Binding-site contacts:
Ligand atom C23 contacts residue TYR112 of chain 7.B at 3.3 Å (hydrophobic).
Ligand atom N4 contacts residue LEU240 of chain 7.B at 3.3 Å.
Ligand atom C18 contacts residue PHE237 of chain 7.B at 3.8 Å (hydrophobic).
Ligand atom C7 contacts residue TYR159 of chain 7.B at 3.7 Å (hydrophobic).
Ligand atom C4 contacts residue TYR159 of chain 7.B at 3.7 Å (hydrophobic).
Ligand atom C15 contacts residue MET132 of chain 7.B at 3.6 Å (hydrophobic).
Ligand atom C1 contacts residue ILE157 of chain 7.B at 3.4 Å (hydrophobic).
Ligand atom C5 contacts residue TYR159 of chain 7.B at 3.7 Å (hydrophobic).
Ligand atom C4 contacts residue ILE194 of chain 7.B at 3.8 Å (hydrophobic).
Ligand atom N6 contacts residue VAL196 of chain 7.B at 3.8 Å.
Ligand atom C13 contacts residue MET132 of chain 7.B at 3.8 Å (hydrophobic).
Ligand atom C10 contacts residue MET132 of chain 7.B at 3.7 Å (hydrophobic).
Ligand atom C21 contacts residue TYR112 of chain 7.B at 3.4 Å (hydrophobic).
Ligand atom C19 contacts residue PHE237 of chain 7.B at 3.5 Å (hydrophobic).
Ligand atom C13 contacts residue PHE237 of chain 7.B at 3.7 Å (hydrophobic).
Ligand atom C8 contacts residue TYR159 of chain 7.B at 3.5 Å (hydrophobic).
Ligand atom C3 contacts residue PRO181 of chain 7.B at 3.7 Å (hydrophobic).
Ligand atom C1 contacts residue ILE183 of chain 7.B at 3.5 Å (hydrophobic).
Ligand atom C20 contacts residue TYR112 of chain 7.B at 3.4 Å (hydrophobic).
Ligand atom C14 contacts residue VAL199 of chain 7.B at 3.8 Å (hydrophobic).
Ligand atom C7 contacts residue VAL196 of chain 7.B at 3.5 Å (hydrophobic).
Ligand atom C5 contacts residue ILE194 of chain 7.B at 3.8 Å (hydrophobic).
Ligand atom C8 contacts residue VAL196 of chain 7.B at 3.7 Å (hydrophobic).
Ligand atom C20 contacts residue PHE237 of chain 7.B at 3.4 Å (hydrophobic).
Ligand atom O25 contacts residue TYR112 of chain 7.B at 3.4 Å.
Ligand atom C14 contacts residue MET132 of chain 7.B at 3.5 Å (hydrophobic).
Ligand atom C26 contacts residue LYS113 of chain 7.B at 3.7 Å.
Ligand atom O24 contacts residue TYR112 of chain 7.B at 3.8 Å.
Ligand atom C11 contacts residue LEU134 of chain 7.B at 3.8 Å (hydrophobic).
Ligand atom C3 contacts residue TYR159 of chain 7.B at 3.7 Å (hydrophobic).
Ligand atom C12 contacts residue VAL199 of chain 7.B at 3.7 Å (hydrophobic).
Ligand atom N3 contacts residue LEU240 of chain 7.B at 3.4 Å.
Ligand atom C3 contacts residue ALA24 of chain 7.D at 3.5 Å (hydrophobic).
Ligand atom C21 contacts residue PHE237 of chain 7.B at 3.7 Å (hydrophobic).
Ligand atom C27 contacts residue ASP236 of chain 7.B at 3.6 Å.
Ligand atom O25 contacts residue THR111 of chain 7.B at 3.4 Å (h-bond).
Ligand atom O16 contacts residue MET132 of chain 7.B at 3.6 Å.
Ligand atom C26 contacts residue THR111 of chain 7.B at 3.6 Å.
Ligand atom C4 contacts residue ALA24 of chain 7.D at 3.5 Å (hydrophobic).
Ligand atom C23 contacts residue PHE237 of chain 7.B at 3.8 Å (hydrophobic).

Sequence of chain 7.D:
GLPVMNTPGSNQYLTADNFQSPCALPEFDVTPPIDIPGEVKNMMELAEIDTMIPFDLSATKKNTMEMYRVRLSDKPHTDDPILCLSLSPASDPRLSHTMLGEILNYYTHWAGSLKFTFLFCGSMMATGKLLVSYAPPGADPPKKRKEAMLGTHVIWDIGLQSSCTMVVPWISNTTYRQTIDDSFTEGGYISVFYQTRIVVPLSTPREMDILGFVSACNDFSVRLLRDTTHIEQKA

Sequence of chain 7.B:
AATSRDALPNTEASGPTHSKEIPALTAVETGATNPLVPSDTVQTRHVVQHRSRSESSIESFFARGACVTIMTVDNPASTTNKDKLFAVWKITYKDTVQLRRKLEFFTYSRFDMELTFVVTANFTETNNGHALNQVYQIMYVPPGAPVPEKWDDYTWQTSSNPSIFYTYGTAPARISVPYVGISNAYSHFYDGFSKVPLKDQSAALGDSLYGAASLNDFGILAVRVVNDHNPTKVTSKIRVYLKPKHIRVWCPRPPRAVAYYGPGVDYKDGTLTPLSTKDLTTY

This protein binds this small molecule.
Small molecule (SMILES): CCOC(=O)c1ccc(OCCCCC2CCN(c3ccc(C)nn3)CC2)cc1